Binding-site contacts:
Ligand atom C1 contacts residue TRP161 of chain 1.C at 3.8 Å (hydrophobic).
Ligand atom C2 contacts residue ASN255 of chain 1.C at 2.5 Å.
Ligand atom C5 contacts residue TRP161 of chain 1.C at 3.7 Å (hydrophobic).
Ligand atom C3 contacts residue ASN255 of chain 1.C at 3.9 Å.
Ligand atom C6 contacts residue TRP161 of chain 1.C at 4.0 Å (hydrophobic).
Ligand atom N2 contacts residue ASN255 of chain 1.C at 3.0 Å (h-bond).
Ligand atom O7 contacts residue VAL253 of chain 1.C at 4.1 Å.
Ligand atom C4 contacts residue ASN255 of chain 1.C at 4.2 Å.
Ligand atom O7 contacts residue ASN255 of chain 1.C at 3.7 Å.
Ligand atom C7 contacts residue VAL253 of chain 1.C at 4.5 Å (hydrophobic).
Ligand atom C8 contacts residue VAL253 of chain 1.C at 3.8 Å (hydrophobic).
Ligand atom O5 contacts residue ASN255 of chain 1.C at 2.4 Å (h-bond).
Ligand atom N2 contacts residue TRP161 of chain 1.C at 4.3 Å.
Ligand atom C5 contacts residue ASN255 of chain 1.C at 3.7 Å.
Ligand atom O5 contacts residue TRP161 of chain 1.C at 4.0 Å.
Ligand atom C1 contacts residue ASN255 of chain 1.C at 1.4 Å.
Ligand atom C7 contacts residue ASN255 of chain 1.C at 3.2 Å.
Ligand atom C8 contacts residue SER252 of chain 1.C at 4.3 Å.
Ligand atom C8 contacts residue ASN255 of chain 1.C at 3.4 Å.

The protein below binds the small molecule below.
Small molecule (SMILES): CC(=O)N[C@@H]1[C@@H](O)[C@H](O)[C@@H](CO)O[C@H]1O

Sequence of chain 1.C:
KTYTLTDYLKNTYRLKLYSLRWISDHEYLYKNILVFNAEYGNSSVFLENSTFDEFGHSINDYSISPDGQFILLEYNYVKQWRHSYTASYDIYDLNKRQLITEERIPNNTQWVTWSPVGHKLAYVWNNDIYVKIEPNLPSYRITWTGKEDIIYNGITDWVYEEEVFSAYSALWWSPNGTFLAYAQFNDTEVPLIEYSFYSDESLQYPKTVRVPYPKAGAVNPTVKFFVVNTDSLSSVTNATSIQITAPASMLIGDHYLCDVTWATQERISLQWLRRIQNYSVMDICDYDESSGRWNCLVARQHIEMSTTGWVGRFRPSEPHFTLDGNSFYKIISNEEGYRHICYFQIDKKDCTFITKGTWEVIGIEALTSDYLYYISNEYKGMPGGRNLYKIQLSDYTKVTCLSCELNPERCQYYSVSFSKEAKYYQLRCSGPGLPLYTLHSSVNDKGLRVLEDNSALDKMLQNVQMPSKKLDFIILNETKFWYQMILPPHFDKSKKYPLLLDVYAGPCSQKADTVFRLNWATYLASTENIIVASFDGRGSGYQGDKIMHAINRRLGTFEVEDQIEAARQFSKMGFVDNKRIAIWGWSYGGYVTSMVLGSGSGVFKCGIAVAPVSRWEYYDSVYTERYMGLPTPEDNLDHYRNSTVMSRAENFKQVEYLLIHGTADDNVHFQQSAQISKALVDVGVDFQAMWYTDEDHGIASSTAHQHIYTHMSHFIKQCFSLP